Sequence of chain 59.C:
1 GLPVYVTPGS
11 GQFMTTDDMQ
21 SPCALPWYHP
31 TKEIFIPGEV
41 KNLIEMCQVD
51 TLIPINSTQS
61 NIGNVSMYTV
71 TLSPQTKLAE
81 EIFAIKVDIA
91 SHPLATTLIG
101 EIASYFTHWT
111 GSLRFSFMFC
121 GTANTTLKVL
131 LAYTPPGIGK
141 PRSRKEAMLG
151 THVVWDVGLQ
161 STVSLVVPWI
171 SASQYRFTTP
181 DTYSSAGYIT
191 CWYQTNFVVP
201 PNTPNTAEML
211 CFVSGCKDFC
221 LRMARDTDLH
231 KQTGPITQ

The small molecule below binds the protein below.
Small molecule (SMILES): Cc1cc(CCCOc2c(C)cc(-c3noc(C(F)(F)F)n3)cc2C)on1

Binding-site contacts:
Ligand atom C1B contacts residue LEU181 of chain 59.A at 3.7 Å (hydrophobic).
Ligand atom CM6 contacts residue MET214 of chain 59.A at 3.5 Å (hydrophobic).
Ligand atom F3 contacts residue MET143 of chain 59.A at 3.3 Å.
Ligand atom CM4 contacts residue TYR142 of chain 59.A at 3.5 Å (hydrophobic).
Ligand atom F1 contacts residue PHE179 of chain 59.A at 3.8 Å.
Ligand atom CM6 contacts residue LEU184 of chain 59.A at 3.0 Å (hydrophobic).
Ligand atom C3A contacts residue PHE179 of chain 59.A at 3.4 Å (hydrophobic).
Ligand atom CM3 contacts residue TYR190 of chain 59.A at 3.5 Å (hydrophobic).
Ligand atom F2 contacts residue PHE179 of chain 59.A at 3.3 Å.
Ligand atom F3 contacts residue ALA166 of chain 59.A at 2.8 Å.
Ligand atom N1A contacts residue PHE179 of chain 59.A at 3.7 Å.
Ligand atom F2 contacts residue TYR142 of chain 59.A at 3.6 Å.
Ligand atom F2 contacts residue VAL168 of chain 59.A at 2.6 Å.
Ligand atom C2A contacts residue PHE179 of chain 59.A at 3.6 Å (hydrophobic).
Ligand atom F1 contacts residue LEU217 of chain 59.A at 3.4 Å.
Ligand atom O1B contacts residue ILE98 of chain 59.A at 3.0 Å.
Ligand atom F1 contacts residue TYR142 of chain 59.A at 3.6 Å.
Ligand atom C4 contacts residue TYR190 of chain 59.A at 3.4 Å (hydrophobic).
Ligand atom N3A contacts residue TYR144 of chain 59.A at 3.7 Å.
Ligand atom O1 contacts residue MET214 of chain 59.A at 3.5 Å (h-bond).
Ligand atom N1A contacts residue TYR144 of chain 59.A at 3.1 Å.
Ligand atom C3A contacts residue TYR144 of chain 59.A at 3.4 Å (hydrophobic).
Ligand atom C5B contacts residue LEU181 of chain 59.A at 3.4 Å (hydrophobic).
Ligand atom C5B contacts residue TYR144 of chain 59.A at 3.5 Å (hydrophobic).
Ligand atom F3 contacts residue SER167 of chain 59.A at 3.8 Å.
Ligand atom CM4 contacts residue PHE179 of chain 59.A at 3.8 Å (hydrophobic).
Ligand atom F3 contacts residue TYR144 of chain 59.A at 2.9 Å.
Ligand atom CM2 contacts residue ILE122 of chain 59.A at 3.5 Å (hydrophobic).
Ligand atom C1B contacts residue ILE98 of chain 59.A at 3.6 Å (hydrophobic).
Ligand atom N3A contacts residue PHE179 of chain 59.A at 3.2 Å.
Ligand atom CM6 contacts residue TYR144 of chain 59.A at 3.3 Å (hydrophobic).
Ligand atom C6B contacts residue LEU181 of chain 59.A at 3.4 Å (hydrophobic).
Ligand atom C4B contacts residue LEU181 of chain 59.A at 3.5 Å (hydrophobic).
Ligand atom C2A contacts residue TYR144 of chain 59.A at 3.5 Å (hydrophobic).
Ligand atom O1A contacts residue TYR144 of chain 59.A at 3.1 Å.
Ligand atom F3 contacts residue TYR142 of chain 59.A at 2.8 Å.
Ligand atom N1A contacts residue LEU181 of chain 59.A at 3.7 Å.
Ligand atom CM3 contacts residue ASN212 of chain 59.A at 3.5 Å.
Ligand atom C5 contacts residue MET214 of chain 59.A at 3.5 Å (hydrophobic).
Ligand atom C1C contacts residue MET214 of chain 59.A at 3.5 Å (hydrophobic).

Sequence of chain 59.A:
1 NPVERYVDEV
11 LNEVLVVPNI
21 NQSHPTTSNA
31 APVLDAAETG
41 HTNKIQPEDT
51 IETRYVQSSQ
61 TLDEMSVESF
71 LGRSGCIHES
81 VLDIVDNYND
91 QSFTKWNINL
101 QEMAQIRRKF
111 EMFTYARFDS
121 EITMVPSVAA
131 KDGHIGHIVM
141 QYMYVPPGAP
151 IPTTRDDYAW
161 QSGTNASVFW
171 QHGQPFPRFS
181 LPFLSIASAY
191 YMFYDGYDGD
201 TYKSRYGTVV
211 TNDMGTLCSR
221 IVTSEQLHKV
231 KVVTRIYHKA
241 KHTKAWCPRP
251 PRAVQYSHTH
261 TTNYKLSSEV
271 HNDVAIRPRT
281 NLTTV